The small molecule below binds the protein below.
Small molecule (SMILES): Nc1ncnc2c1ncn2[C@@H]1O[C@H](CO)[C@@H](O)[C@H]1O

Binding-site contacts:
Ligand atom C8 contacts residue PHE220 of chain 3.D at 3.7 Å (hydrophobic).
Ligand atom O3' contacts residue VAL66 of chain 1.D at 3.4 Å (h-bond).
Ligand atom O5' contacts residue PHE126 of chain 1.D at 3.5 Å.
Ligand atom N6 contacts residue VAL242 of chain 3.D at 3.1 Å (h-bond).
Ligand atom C4 contacts residue PHE41 of chain 1.D at 3.4 Å (hydrophobic).
Ligand atom O4' contacts residue ASP68 of chain 1.D at 3.5 Å (salt-bridge).
Ligand atom O2' contacts residue TYR69 of chain 1.D at 3.7 Å.
Ligand atom O3' contacts residue ASP68 of chain 1.D at 2.7 Å (salt-bridge).
Ligand atom C2' contacts residue ASP7 of chain 1.D at 3.5 Å.
Ligand atom N7 contacts residue PHE220 of chain 3.D at 3.5 Å.
Ligand atom O3' contacts residue TRP8 of chain 1.D at 3.5 Å (h-bond).
Ligand atom N3 contacts residue PHE220 of chain 3.D at 3.6 Å.
Ligand atom N1 contacts residue LEU244 of chain 3.D at 3.0 Å (h-bond).
Ligand atom C2 contacts residue LEU244 of chain 3.D at 3.6 Å (hydrophobic).
Ligand atom C2' contacts residue PHE180 of chain 3.D at 3.6 Å (hydrophobic).
Ligand atom C4' contacts residue ASP68 of chain 1.D at 3.4 Å.
Ligand atom C3' contacts residue ASP7 of chain 1.D at 3.4 Å.
Ligand atom O2' contacts residue ASP7 of chain 1.D at 2.7 Å (salt-bridge).
Ligand atom N6 contacts residue ASN182 of chain 3.D at 3.1 Å (h-bond).
Ligand atom N7 contacts residue ASN182 of chain 3.D at 3.1 Å (h-bond).
Ligand atom N3 contacts residue PHE41 of chain 1.D at 3.5 Å.
Ligand atom O3' contacts residue VAL67 of chain 1.D at 3.4 Å.
Ligand atom C6 contacts residue PHE220 of chain 3.D at 3.5 Å (hydrophobic).
Ligand atom C4 contacts residue PHE220 of chain 3.D at 3.5 Å (hydrophobic).
Ligand atom N6 contacts residue PHE220 of chain 3.D at 3.7 Å.
Ligand atom C5 contacts residue PHE220 of chain 3.D at 3.6 Å (hydrophobic).
Ligand atom O5' contacts residue THR125 of chain 1.D at 2.6 Å (h-bond).
Ligand atom C3' contacts residue TRP8 of chain 1.D at 3.7 Å (hydrophobic).
Ligand atom N7 contacts residue PHE180 of chain 3.D at 3.5 Å.
Ligand atom C8 contacts residue PHE180 of chain 3.D at 3.6 Å (hydrophobic).
Ligand atom C6 contacts residue PHE41 of chain 1.D at 3.7 Å (hydrophobic).
Ligand atom O3' contacts residue ASP7 of chain 1.D at 2.8 Å (salt-bridge).
Ligand atom N9 contacts residue PHE220 of chain 3.D at 3.6 Å.
Ligand atom C2 contacts residue PHE220 of chain 3.D at 3.6 Å (hydrophobic).
Ligand atom N1 contacts residue PHE220 of chain 3.D at 3.6 Å.
Ligand atom C2 contacts residue PHE41 of chain 1.D at 3.6 Å (hydrophobic).
Ligand atom C1' contacts residue ASP68 of chain 1.D at 3.4 Å.
Ligand atom O2' contacts residue ASP68 of chain 1.D at 3.7 Å.
Ligand atom C5 contacts residue PHE41 of chain 1.D at 3.5 Å (hydrophobic).
Ligand atom N3 contacts residue TYR69 of chain 1.D at 3.3 Å.

Sequence of chain 3.D:
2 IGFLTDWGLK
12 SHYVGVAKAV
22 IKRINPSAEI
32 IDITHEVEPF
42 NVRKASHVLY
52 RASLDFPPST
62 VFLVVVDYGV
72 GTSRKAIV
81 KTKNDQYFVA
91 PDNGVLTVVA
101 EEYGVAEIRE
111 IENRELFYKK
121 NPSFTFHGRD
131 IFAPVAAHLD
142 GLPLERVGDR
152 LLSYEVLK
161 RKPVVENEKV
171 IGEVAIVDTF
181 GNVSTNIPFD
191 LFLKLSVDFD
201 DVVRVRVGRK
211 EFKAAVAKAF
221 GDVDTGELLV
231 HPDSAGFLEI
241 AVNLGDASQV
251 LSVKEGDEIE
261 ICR

Sequence of chain 1.D:
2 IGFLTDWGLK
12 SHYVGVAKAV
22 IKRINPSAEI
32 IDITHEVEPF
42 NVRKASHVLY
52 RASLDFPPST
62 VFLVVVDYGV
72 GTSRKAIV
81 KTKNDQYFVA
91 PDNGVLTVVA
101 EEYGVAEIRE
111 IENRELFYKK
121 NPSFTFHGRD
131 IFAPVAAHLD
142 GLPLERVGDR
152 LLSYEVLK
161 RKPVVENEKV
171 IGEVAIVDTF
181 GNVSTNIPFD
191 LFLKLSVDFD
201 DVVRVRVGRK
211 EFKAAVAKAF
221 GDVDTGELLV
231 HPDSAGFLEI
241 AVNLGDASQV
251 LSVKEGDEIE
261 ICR